This small molecule binds to this protein.
Small molecule (SMILES): Nc1nc2c(ncn2[C@@H]2O[C@H](CO[P](=O)(O)O[P](=O)(O)CP(=O)(O)O)[C@@H](O)[C@H]2O)c(=O)[nH]1

Binding-site contacts:
Ligand atom O2G contacts residue HIS21 of chain 1.DB at 3.6 Å.
Ligand atom N7 contacts residue ALA259 of chain 1.DB at 3.8 Å.
Ligand atom O6 contacts residue LEU260 of chain 1.DB at 2.2 Å (h-bond).
Ligand atom C2 contacts residue ASP145 of chain 1.DB at 2.8 Å.
Ligand atom C3B contacts residue ILE68 of chain 1.DB at 3.2 Å (hydrophobic).
Ligand atom O2A contacts residue THR28 of chain 1.DB at 2.8 Å (h-bond).
Ligand atom O1G contacts residue SER69 of chain 1.DB at 2.5 Å (h-bond).
Ligand atom O3A contacts residue GLY25 of chain 1.DB at 3.8 Å.
Ligand atom N1 contacts residue LEU260 of chain 1.DB at 2.2 Å.
Ligand atom N2 contacts residue LEU260 of chain 1.DB at 2.0 Å.
Ligand atom C6 contacts residue ALA259 of chain 1.DB at 3.8 Å (hydrophobic).
Ligand atom PG contacts residue SER69 of chain 1.DB at 3.4 Å.
Ligand atom O2B contacts residue GLY25 of chain 1.DB at 2.6 Å (h-bond).
Ligand atom PB contacts residue LYS26 of chain 1.DB at 3.5 Å.
Ligand atom C5 contacts residue LEU260 of chain 1.DB at 3.5 Å (hydrophobic).
Ligand atom N3 contacts residue ASP145 of chain 1.DB at 3.7 Å.
Ligand atom O6 contacts residue ALA259 of chain 1.DB at 2.8 Å (h-bond).
Ligand atom PA contacts residue THR27 of chain 1.DB at 3.7 Å.
Ligand atom C6 contacts residue LEU260 of chain 1.DB at 2.5 Å (hydrophobic).
Ligand atom O3G contacts residue LYS26 of chain 1.DB at 3.8 Å.
Ligand atom O6 contacts residue THR258 of chain 1.DB at 2.5 Å (h-bond).
Ligand atom N3 contacts residue LEU260 of chain 1.DB at 3.1 Å.
Ligand atom O2B contacts residue THR27 of chain 1.DB at 3.8 Å.
Ligand atom O1B contacts residue THR27 of chain 1.DB at 2.2 Å (h-bond).
Ligand atom O1B contacts residue LYS26 of chain 1.DB at 3.6 Å.
Ligand atom PB contacts residue GLY25 of chain 1.DB at 3.8 Å.
Ligand atom N1 contacts residue ASP145 of chain 1.DB at 3.1 Å (salt-bridge).
Ligand atom C2 contacts residue LEU260 of chain 1.DB at 2.4 Å (hydrophobic).
Ligand atom N1 contacts residue THR258 of chain 1.DB at 3.7 Å.
Ligand atom O2B contacts residue ALA24 of chain 1.DB at 3.9 Å.
Ligand atom O3G contacts residue SER69 of chain 1.DB at 3.0 Å.
Ligand atom C8 contacts residue THR28 of chain 1.DB at 3.5 Å.
Ligand atom O2G contacts residue ASP23 of chain 1.DB at 3.9 Å.
Ligand atom O1A contacts residue THR27 of chain 1.DB at 3.5 Å (h-bond).
Ligand atom C6 contacts residue THR258 of chain 1.DB at 3.4 Å.
Ligand atom O2A contacts residue THR27 of chain 1.DB at 3.0 Å.
Ligand atom O2B contacts residue LYS26 of chain 1.DB at 2.4 Å (salt-bridge).
Ligand atom O1G contacts residue ILE68 of chain 1.DB at 3.8 Å.
Ligand atom N2 contacts residue ASP145 of chain 1.DB at 2.4 Å (salt-bridge).
Ligand atom PB contacts residue THR27 of chain 1.DB at 3.7 Å.

Sequence of chain 1.DB:
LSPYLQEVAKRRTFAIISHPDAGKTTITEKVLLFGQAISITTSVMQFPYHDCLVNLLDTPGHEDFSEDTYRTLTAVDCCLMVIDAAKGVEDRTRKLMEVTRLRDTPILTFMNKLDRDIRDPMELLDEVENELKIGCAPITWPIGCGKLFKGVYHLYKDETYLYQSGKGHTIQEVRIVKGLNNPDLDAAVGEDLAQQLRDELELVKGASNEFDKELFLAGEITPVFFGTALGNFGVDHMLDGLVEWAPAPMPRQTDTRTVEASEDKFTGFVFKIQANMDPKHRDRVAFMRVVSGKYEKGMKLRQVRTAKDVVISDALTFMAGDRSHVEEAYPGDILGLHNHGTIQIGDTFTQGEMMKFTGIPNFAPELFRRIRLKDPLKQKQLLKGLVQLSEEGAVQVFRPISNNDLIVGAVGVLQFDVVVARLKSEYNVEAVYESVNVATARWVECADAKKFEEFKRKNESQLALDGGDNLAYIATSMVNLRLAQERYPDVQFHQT